A small-molecule ligand and the protein it binds are described below.
Small molecule (SMILES): O=C(O)CCO/N=C/c1ccccc1C(F)(F)F

Binding-site contacts:
Ligand atom C6 contacts residue THR119 of chain 1.A at 3.7 Å.
Ligand atom C6 contacts residue SER117 of chain 1.A at 3.1 Å.
Ligand atom N8 contacts residue LEU17 of chain 1.A at 4.2 Å.
Ligand atom O13 contacts residue LYS15 of chain 1.A at 3.2 Å.
Ligand atom C3 contacts residue THR119 of chain 1.A at 4.5 Å.
Ligand atom C11 contacts residue ALA108 of chain 1.A at 4.2 Å (hydrophobic).
Ligand atom C1 contacts residue ALA108 of chain 1.A at 4.0 Å (hydrophobic).
Ligand atom C7 contacts residue LEU17 of chain 1.A at 4.5 Å (hydrophobic).
Ligand atom C1 contacts residue SER117 of chain 1.A at 3.8 Å.
Ligand atom O14 contacts residue ALA108 of chain 1.A at 4.4 Å.
Ligand atom O9 contacts residue ALA108 of chain 1.A at 4.4 Å.
Ligand atom C6 contacts residue THR118 of chain 1.A at 4.4 Å.
Ligand atom C1 contacts residue LEU110 of chain 1.A at 4.0 Å (hydrophobic).
Ligand atom C5 contacts residue THR119 of chain 1.A at 4.4 Å.
Ligand atom C2 contacts residue LEU110 of chain 1.A at 4.3 Å (hydrophobic).
Ligand atom C1 contacts residue THR118 of chain 1.A at 4.1 Å.
Ligand atom C1 contacts residue THR119 of chain 1.A at 3.3 Å.
Ligand atom C5 contacts residue LEU110 of chain 1.A at 3.9 Å (hydrophobic).
Ligand atom C12 contacts residue ALA108 of chain 1.A at 4.2 Å (hydrophobic).
Ligand atom O14 contacts residue VAL121 of chain 1.A at 3.8 Å.
Ligand atom F17 contacts residue LEU110 of chain 1.A at 4.3 Å.
Ligand atom N8 contacts residue ALA108 of chain 1.A at 3.9 Å.
Ligand atom C6 contacts residue LEU110 of chain 1.A at 3.9 Å (hydrophobic).
Ligand atom O13 contacts residue THR106 of chain 1.A at 4.2 Å.
Ligand atom O9 contacts residue LEU17 of chain 1.A at 4.0 Å.
Ligand atom C2 contacts residue THR119 of chain 1.A at 3.8 Å.
Ligand atom C4 contacts residue LEU110 of chain 1.A at 4.3 Å (hydrophobic).
Ligand atom C2 contacts residue ALA108 of chain 1.A at 4.0 Å (hydrophobic).
Ligand atom C10 contacts residue ALA108 of chain 1.A at 4.1 Å (hydrophobic).
Ligand atom C10 contacts residue LYS15 of chain 1.A at 4.0 Å.
Ligand atom C12 contacts residue THR106 of chain 1.A at 4.2 Å.
Ligand atom O14 contacts residue THR106 of chain 1.A at 3.6 Å.
Ligand atom C5 contacts residue SER117 of chain 1.A at 4.0 Å.
Ligand atom C1 contacts residue ALA109 of chain 1.A at 4.5 Å (hydrophobic).

Sequence of chain 1.A:
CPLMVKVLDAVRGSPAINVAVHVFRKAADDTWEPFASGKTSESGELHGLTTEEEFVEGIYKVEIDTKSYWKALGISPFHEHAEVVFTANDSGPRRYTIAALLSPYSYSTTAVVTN